Sequence of chain 1.B:
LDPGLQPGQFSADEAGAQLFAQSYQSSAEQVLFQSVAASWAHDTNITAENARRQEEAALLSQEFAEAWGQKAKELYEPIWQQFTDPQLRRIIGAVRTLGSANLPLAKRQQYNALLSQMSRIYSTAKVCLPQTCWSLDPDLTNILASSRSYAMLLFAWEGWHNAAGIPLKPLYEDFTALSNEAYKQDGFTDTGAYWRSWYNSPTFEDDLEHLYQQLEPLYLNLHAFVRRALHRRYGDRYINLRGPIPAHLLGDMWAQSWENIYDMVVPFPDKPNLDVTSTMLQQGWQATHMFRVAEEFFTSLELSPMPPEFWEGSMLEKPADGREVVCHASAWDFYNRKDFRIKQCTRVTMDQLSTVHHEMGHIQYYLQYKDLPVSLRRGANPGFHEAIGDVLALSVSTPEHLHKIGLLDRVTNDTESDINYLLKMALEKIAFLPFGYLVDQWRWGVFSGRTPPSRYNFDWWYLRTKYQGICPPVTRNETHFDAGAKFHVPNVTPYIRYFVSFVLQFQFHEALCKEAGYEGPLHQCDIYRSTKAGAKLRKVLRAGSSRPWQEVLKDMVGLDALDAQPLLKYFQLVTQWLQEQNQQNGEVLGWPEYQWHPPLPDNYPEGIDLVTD

Binding-site contacts:
Ligand atom O5 contacts residue GLU522 of chain 1.B at 3.5 Å (salt-bridge).
Ligand atom O5 contacts residue NAG1 of chain 1.XA at 2.6 Å (h-bond).
Ligand atom O3 contacts residue GLU522 of chain 1.B at 4.5 Å.
Ligand atom O2 contacts residue NAG1 of chain 1.XA at 2.7 Å (h-bond).
Ligand atom C3 contacts residue GLU522 of chain 1.B at 4.4 Å.
Ligand atom C6 contacts residue NAG1 of chain 1.XA at 4.3 Å.
Ligand atom C5 contacts residue GLU522 of chain 1.B at 3.8 Å.
Ligand atom C5 contacts residue NAG1 of chain 1.XA at 4.0 Å.
Ligand atom C3 contacts residue NAG1 of chain 1.XA at 3.9 Å.
Ligand atom C1 contacts residue NAG1 of chain 1.XA at 1.8 Å.
Ligand atom C2 contacts residue NAG1 of chain 1.XA at 2.5 Å.
Ligand atom C1 contacts residue GLU522 of chain 1.B at 3.4 Å.
Ligand atom C4 contacts residue NAG1 of chain 1.XA at 4.3 Å.
Ligand atom O6 contacts residue NAG1 of chain 1.XA at 4.4 Å.

The small molecule below binds the protein below.
Small molecule (SMILES): OC[C@H]1O[C@@H](O)[C@@H](O)[C@@H](O)[C@@H]1O